This small molecule binds to this protein.
Small molecule (SMILES): CC(C)C[C@H](NC(=O)CN)C(=O)N[C@H](C(=O)N[C@H](C(=O)NCC(=O)N[C@@H](CO)C(=O)N[C@@H](CC(C)C)C(=O)N[C@@H](CCCN=C(N)N)C(=O)NCC=O)C(C)C)[C@@H](C)O

Sequence of chain 1.C:
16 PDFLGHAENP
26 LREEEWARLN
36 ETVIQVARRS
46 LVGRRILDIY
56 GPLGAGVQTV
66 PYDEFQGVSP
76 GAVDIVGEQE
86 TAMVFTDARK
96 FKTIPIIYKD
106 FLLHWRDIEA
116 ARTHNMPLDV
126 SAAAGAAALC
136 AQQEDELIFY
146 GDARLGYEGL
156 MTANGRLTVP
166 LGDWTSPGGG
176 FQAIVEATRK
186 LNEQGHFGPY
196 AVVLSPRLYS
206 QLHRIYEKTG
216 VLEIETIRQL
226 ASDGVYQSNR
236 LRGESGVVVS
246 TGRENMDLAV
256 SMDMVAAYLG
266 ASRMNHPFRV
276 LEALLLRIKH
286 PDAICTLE

Binding-site contacts:
Ligand atom O contacts residue ARG49 of chain 1.C at 3.0 Å (salt-bridge).
Ligand atom O contacts residue ARG43 of chain 1.C at 3.3 Å (salt-bridge).
Ligand atom N contacts residue ASP258 of chain 1.C at 3.2 Å (salt-bridge).
Ligand atom C contacts residue ASP258 of chain 1.C at 3.7 Å.
Ligand atom NH1 contacts residue ASP228 of chain 1.C at 3.2 Å (salt-bridge).
Ligand atom NH1 contacts residue ILE51 of chain 1.C at 3.5 Å (h-bond).
Ligand atom N contacts residue ARG49 of chain 1.C at 3.7 Å.
Ligand atom CB contacts residue ARG49 of chain 1.C at 3.7 Å.
Ligand atom C contacts residue ILE39 of chain 1.C at 3.6 Å (hydrophobic).
Ligand atom CD contacts residue ASP53 of chain 1.C at 3.3 Å.
Ligand atom CD2 contacts residue ARG43 of chain 1.C at 3.7 Å.
Ligand atom NH1 contacts residue THR246 of chain 1.C at 3.5 Å.
Ligand atom NH1 contacts residue ARG50 of chain 1.C at 3.7 Å.
Ligand atom CA contacts residue ASP258 of chain 1.C at 3.3 Å.
Ligand atom NE contacts residue ASP53 of chain 1.C at 3.6 Å (salt-bridge).
Ligand atom O contacts residue ARG50 of chain 1.C at 3.7 Å.
Ligand atom CB contacts residue ILE39 of chain 1.C at 3.7 Å (hydrophobic).
Ligand atom CD1 contacts residue PRO57 of chain 1.C at 3.6 Å (hydrophobic).
Ligand atom N contacts residue ASP258 of chain 1.C at 3.7 Å.
Ligand atom N contacts residue ARG49 of chain 1.C at 3.5 Å (salt-bridge).
Ligand atom O contacts residue ARG43 of chain 1.C at 2.9 Å (salt-bridge).
Ligand atom CB contacts residue ARG49 of chain 1.C at 3.6 Å.
Ligand atom C contacts residue ARG49 of chain 1.C at 3.5 Å.
Ligand atom N contacts residue ASP258 of chain 1.C at 2.9 Å (salt-bridge).
Ligand atom C contacts residue ILE54 of chain 1.C at 3.7 Å (hydrophobic).
Ligand atom CZ contacts residue ASP228 of chain 1.C at 3.2 Å.
Ligand atom OG1 contacts residue ASP258 of chain 1.C at 3.5 Å.
Ligand atom CG2 contacts residue MET259 of chain 1.C at 3.7 Å (hydrophobic).
Ligand atom CA contacts residue ARG49 of chain 1.C at 3.7 Å.
Ligand atom CB contacts residue ASP258 of chain 1.C at 3.7 Å.
Ligand atom N contacts residue ARG49 of chain 1.C at 3.5 Å (salt-bridge).
Ligand atom NH2 contacts residue ASP228 of chain 1.C at 2.5 Å (salt-bridge).
Ligand atom CG2 contacts residue ALA42 of chain 1.C at 3.7 Å (hydrophobic).
Ligand atom N contacts residue ASP258 of chain 1.C at 3.3 Å (salt-bridge).
Ligand atom OG1 contacts residue MET259 of chain 1.C at 2.6 Å (h-bond).
Ligand atom O contacts residue ILE39 of chain 1.C at 3.5 Å.
Ligand atom O contacts residue ILE54 of chain 1.C at 3.4 Å.
Ligand atom NH2 contacts residue THR246 of chain 1.C at 2.8 Å (h-bond).
Ligand atom CA contacts residue ILE54 of chain 1.C at 3.7 Å (hydrophobic).
Ligand atom CB contacts residue MET259 of chain 1.C at 3.5 Å (hydrophobic).